A protein and the small-molecule ligand that binds it are described below.
Small molecule (SMILES): Cn1c(SCC(=O)Nc2ccccc2)nc2c(=O)[nH]c(N)nc21

Sequence of chain 2.A:
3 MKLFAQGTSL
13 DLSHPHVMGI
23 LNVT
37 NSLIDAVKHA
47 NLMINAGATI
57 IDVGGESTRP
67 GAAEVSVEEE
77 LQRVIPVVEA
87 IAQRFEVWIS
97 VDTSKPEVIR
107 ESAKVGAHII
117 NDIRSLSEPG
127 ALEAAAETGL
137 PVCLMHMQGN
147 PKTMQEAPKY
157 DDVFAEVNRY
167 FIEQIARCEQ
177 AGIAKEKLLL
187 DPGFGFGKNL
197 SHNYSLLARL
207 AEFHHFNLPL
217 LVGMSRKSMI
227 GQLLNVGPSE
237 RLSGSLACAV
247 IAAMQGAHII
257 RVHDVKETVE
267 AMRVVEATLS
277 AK

Binding-site contacts:
Ligand atom N15 contacts residue PHE192 of chain 2.A at 3.4 Å.
Ligand atom C7 contacts residue PHE192 of chain 2.A at 3.7 Å (hydrophobic).
Ligand atom N15 contacts residue LYS223 of chain 2.A at 3.2 Å (salt-bridge).
Ligand atom O21 contacts residue PHE192 of chain 2.A at 3.8 Å.
Ligand atom C3 contacts residue ARG222 of chain 2.A at 3.5 Å.
Ligand atom C9 contacts residue PHE192 of chain 2.A at 3.7 Å (hydrophobic).
Ligand atom C13 contacts residue ASP98 of chain 2.A at 3.3 Å.
Ligand atom C7 contacts residue ARG257 of chain 2.A at 3.8 Å.
Ligand atom O21 contacts residue GLY219 of chain 2.A at 3.2 Å (h-bond).
Ligand atom N17 contacts residue ARG257 of chain 2.A at 3.2 Å.
Ligand atom C10 contacts residue MET141 of chain 2.A at 3.8 Å (hydrophobic).
Ligand atom C2 contacts residue HIS259 of chain 2.A at 3.5 Å.
Ligand atom C10 contacts residue ASP187 of chain 2.A at 3.9 Å.
Ligand atom N15 contacts residue ARG257 of chain 2.A at 3.4 Å (salt-bridge).
Ligand atom N18 contacts residue MET141 of chain 2.A at 3.5 Å (h-bond).
Ligand atom C14 contacts residue THR64 of chain 2.A at 3.2 Å.
Ligand atom C13 contacts residue ARG257 of chain 2.A at 3.2 Å.
Ligand atom C11 contacts residue ASP187 of chain 2.A at 3.3 Å.
Ligand atom O22 contacts residue ARG257 of chain 2.A at 3.2 Å (salt-bridge).
Ligand atom O21 contacts residue LYS223 of chain 2.A at 2.9 Å (salt-bridge).
Ligand atom N18 contacts residue ASP187 of chain 2.A at 2.8 Å (salt-bridge).
Ligand atom C5 contacts residue LYS223 of chain 2.A at 3.9 Å.
Ligand atom N19 contacts residue LEU217 of chain 2.A at 3.7 Å.
Ligand atom C10 contacts residue LYS223 of chain 2.A at 3.7 Å.
Ligand atom S23 contacts residue THR64 of chain 2.A at 3.6 Å.
Ligand atom N16 contacts residue ASN117 of chain 2.A at 3.2 Å (h-bond).
Ligand atom C1 contacts residue ARG222 of chain 2.A at 3.4 Å.
Ligand atom S23 contacts residue ARG257 of chain 2.A at 3.5 Å (salt-bridge).
Ligand atom C11 contacts residue ASN117 of chain 2.A at 3.6 Å.
Ligand atom C4 contacts residue HIS259 of chain 2.A at 3.8 Å.
Ligand atom C8 contacts residue ARG257 of chain 2.A at 3.6 Å.
Ligand atom N16 contacts residue ARG257 of chain 2.A at 3.8 Å.
Ligand atom N19 contacts residue ASN117 of chain 2.A at 2.8 Å (h-bond).
Ligand atom C9 contacts residue ARG257 of chain 2.A at 3.2 Å.
Ligand atom C7 contacts residue LYS223 of chain 2.A at 3.8 Å.
Ligand atom C10 contacts residue PHE192 of chain 2.A at 3.9 Å (hydrophobic).
Ligand atom N19 contacts residue ASP187 of chain 2.A at 2.8 Å (salt-bridge).
Ligand atom C11 contacts residue MET141 of chain 2.A at 3.8 Å (hydrophobic).
Ligand atom N20 contacts residue LYS223 of chain 2.A at 3.9 Å.
Ligand atom C12 contacts residue LYS223 of chain 2.A at 3.8 Å.

Sequence of chain 1.B:
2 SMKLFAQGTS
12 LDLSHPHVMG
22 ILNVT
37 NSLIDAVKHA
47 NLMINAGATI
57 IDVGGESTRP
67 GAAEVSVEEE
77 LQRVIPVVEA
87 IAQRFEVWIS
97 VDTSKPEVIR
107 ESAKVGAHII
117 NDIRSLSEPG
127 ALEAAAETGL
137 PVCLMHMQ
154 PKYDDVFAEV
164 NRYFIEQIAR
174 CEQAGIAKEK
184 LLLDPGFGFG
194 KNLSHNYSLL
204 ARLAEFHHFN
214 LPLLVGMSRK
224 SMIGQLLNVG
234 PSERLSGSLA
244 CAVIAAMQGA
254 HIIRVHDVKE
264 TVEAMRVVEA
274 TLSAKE